Sequence of chain 1.A:
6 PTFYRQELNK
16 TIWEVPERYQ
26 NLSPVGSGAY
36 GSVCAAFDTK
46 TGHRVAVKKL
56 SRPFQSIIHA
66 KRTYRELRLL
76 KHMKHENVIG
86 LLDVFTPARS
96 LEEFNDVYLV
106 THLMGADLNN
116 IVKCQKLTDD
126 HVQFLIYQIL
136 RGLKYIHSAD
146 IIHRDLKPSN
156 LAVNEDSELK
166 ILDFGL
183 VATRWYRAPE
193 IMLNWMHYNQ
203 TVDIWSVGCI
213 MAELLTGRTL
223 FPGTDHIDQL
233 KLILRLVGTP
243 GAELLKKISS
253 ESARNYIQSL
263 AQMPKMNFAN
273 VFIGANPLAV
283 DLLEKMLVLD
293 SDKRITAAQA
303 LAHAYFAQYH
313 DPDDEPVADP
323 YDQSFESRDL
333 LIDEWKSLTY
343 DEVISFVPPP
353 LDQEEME

Binding-site contacts:
Ligand atom C8 contacts residue LYS295 of chain 1.A at 3.6 Å.
Ligand atom O1 contacts residue LYS287 of chain 1.A at 3.4 Å.
Ligand atom O2 contacts residue LYS295 of chain 1.A at 4.3 Å.
Ligand atom C5 contacts residue LYS267 of chain 1.A at 4.1 Å.
Ligand atom N1 contacts residue VAL290 of chain 1.A at 3.6 Å.
Ligand atom C7 contacts residue VAL290 of chain 1.A at 3.8 Å (hydrophobic).
Ligand atom N contacts residue LYS295 of chain 1.A at 2.7 Å (salt-bridge).
Ligand atom C contacts residue LYS295 of chain 1.A at 3.7 Å.
Ligand atom C2 contacts residue VAL290 of chain 1.A at 3.6 Å (hydrophobic).
Ligand atom N1 contacts residue GLU286 of chain 1.A at 4.1 Å.
Ligand atom C1 contacts residue VAL290 of chain 1.A at 3.4 Å (hydrophobic).
Ligand atom C1 contacts residue GLU286 of chain 1.A at 3.6 Å.
Ligand atom O3 contacts residue LYS267 of chain 1.A at 3.4 Å.
Ligand atom C contacts residue VAL290 of chain 1.A at 3.8 Å (hydrophobic).
Ligand atom C6 contacts residue LYS267 of chain 1.A at 4.0 Å.
Ligand atom N2 contacts residue VAL290 of chain 1.A at 4.0 Å.
Ligand atom O1 contacts residue GLU286 of chain 1.A at 4.5 Å.
Ligand atom S contacts residue LYS295 of chain 1.A at 3.4 Å (salt-bridge).
Ligand atom O2 contacts residue VAL290 of chain 1.A at 3.5 Å.
Ligand atom N contacts residue ILE297 of chain 1.A at 3.7 Å.
Ligand atom N contacts residue ARG296 of chain 1.A at 4.0 Å.
Ligand atom C7 contacts residue LYS295 of chain 1.A at 3.9 Å.
Ligand atom C3 contacts residue VAL290 of chain 1.A at 3.9 Å (hydrophobic).
Ligand atom S contacts residue LYS287 of chain 1.A at 4.3 Å.
Ligand atom C8 contacts residue VAL290 of chain 1.A at 4.1 Å (hydrophobic).
Ligand atom N contacts residue LYS287 of chain 1.A at 3.0 Å (salt-bridge).
Ligand atom N contacts residue VAL290 of chain 1.A at 3.9 Å.
Ligand atom O contacts residue LYS295 of chain 1.A at 3.3 Å (salt-bridge).

A small-molecule ligand and the protein it binds are described below.
Small molecule (SMILES): NS(=O)(=O)c1ccc(N2C(=O)CCC2=O)nc1